The protein below binds the small molecule below.
Small molecule (SMILES): CC(C)CN1C(=O)/C(=C/c2ccc(O)cc2)SC1=S

Sequence of chain 1.A:
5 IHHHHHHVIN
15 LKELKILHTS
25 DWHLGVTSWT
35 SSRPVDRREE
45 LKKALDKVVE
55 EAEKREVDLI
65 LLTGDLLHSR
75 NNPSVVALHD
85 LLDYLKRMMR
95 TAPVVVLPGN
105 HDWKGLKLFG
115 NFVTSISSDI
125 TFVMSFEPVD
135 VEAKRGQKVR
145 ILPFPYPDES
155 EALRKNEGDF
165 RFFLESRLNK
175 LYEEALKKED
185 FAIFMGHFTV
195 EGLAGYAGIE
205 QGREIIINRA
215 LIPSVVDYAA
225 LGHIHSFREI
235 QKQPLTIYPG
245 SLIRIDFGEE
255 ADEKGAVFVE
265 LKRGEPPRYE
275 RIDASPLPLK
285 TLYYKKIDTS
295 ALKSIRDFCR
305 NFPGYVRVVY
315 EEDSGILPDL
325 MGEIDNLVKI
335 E

Binding-site contacts:
Ligand atom CAH contacts residue PRO77 of chain 1.A at 3.8 Å (hydrophobic).
Ligand atom NAS contacts residue LEU85 of chain 1.A at 3.8 Å.
Ligand atom CAO contacts residue LEU110 of chain 1.A at 4.1 Å (hydrophobic).
Ligand atom SAE contacts residue LEU110 of chain 1.A at 4.1 Å.
Ligand atom OAD contacts residue PRO77 of chain 1.A at 3.3 Å.
Ligand atom SAE contacts residue PHE126 of chain 1.A at 4.1 Å.
Ligand atom OAD contacts residue ASN76 of chain 1.A at 4.1 Å.
Ligand atom CAQ contacts residue LEU110 of chain 1.A at 3.9 Å (hydrophobic).
Ligand atom CAF contacts residue LEU82 of chain 1.A at 4.0 Å (hydrophobic).
Ligand atom CAM contacts residue PRO77 of chain 1.A at 3.4 Å (hydrophobic).
Ligand atom OAD contacts residue TRP107 of chain 1.A at 4.1 Å.
Ligand atom OAC contacts residue LEU82 of chain 1.A at 3.5 Å.
Ligand atom CAN contacts residue TRP107 of chain 1.A at 4.0 Å (hydrophobic).
Ligand atom CAB contacts residue GLY114 of chain 1.A at 4.2 Å.
Ligand atom CAK contacts residue PHE126 of chain 1.A at 3.9 Å (hydrophobic).
Ligand atom CAI contacts residue PRO77 of chain 1.A at 4.1 Å (hydrophobic).
Ligand atom CAA contacts residue PHE113 of chain 1.B at 3.4 Å (hydrophobic).
Ligand atom CAB contacts residue PHE126 of chain 1.A at 3.5 Å (hydrophobic).
Ligand atom CAG contacts residue TRP107 of chain 1.A at 3.7 Å (hydrophobic).
Ligand atom CAG contacts residue PRO77 of chain 1.A at 3.8 Å (hydrophobic).
Ligand atom CAK contacts residue LEU89 of chain 1.A at 4.1 Å (hydrophobic).
Ligand atom OAC contacts residue PHE113 of chain 1.B at 3.1 Å.
Ligand atom CAJ contacts residue PRO77 of chain 1.A at 4.1 Å (hydrophobic).
Ligand atom CAA contacts residue LEU86 of chain 1.A at 3.7 Å (hydrophobic).
Ligand atom OAD contacts residue ASN75 of chain 1.A at 3.3 Å (h-bond).
Ligand atom CAH contacts residue ARG74 of chain 1.A at 4.0 Å.
Ligand atom CAP contacts residue LEU85 of chain 1.A at 3.8 Å (hydrophobic).
Ligand atom NAS contacts residue LEU110 of chain 1.A at 3.9 Å.
Ligand atom CAH contacts residue HIS105 of chain 1.A at 4.0 Å.
Ligand atom CAB contacts residue LEU110 of chain 1.A at 3.6 Å (hydrophobic).
Ligand atom SAL contacts residue LEU71 of chain 1.A at 3.9 Å.
Ligand atom SAE contacts residue LEU85 of chain 1.A at 4.2 Å.
Ligand atom CAM contacts residue TRP107 of chain 1.A at 4.1 Å (hydrophobic).
Ligand atom SAL contacts residue LEU110 of chain 1.A at 3.5 Å.
Ligand atom CAP contacts residue LEU110 of chain 1.A at 3.5 Å (hydrophobic).
Ligand atom CAR contacts residue PHE126 of chain 1.A at 3.4 Å (hydrophobic).
Ligand atom CAO contacts residue PHE113 of chain 1.B at 4.1 Å (hydrophobic).
Ligand atom CAO contacts residue LEU82 of chain 1.A at 4.0 Å (hydrophobic).
Ligand atom CAK contacts residue LEU85 of chain 1.A at 4.0 Å (hydrophobic).
Ligand atom CAI contacts residue TRP107 of chain 1.A at 3.6 Å (hydrophobic).

Sequence of chain 1.B:
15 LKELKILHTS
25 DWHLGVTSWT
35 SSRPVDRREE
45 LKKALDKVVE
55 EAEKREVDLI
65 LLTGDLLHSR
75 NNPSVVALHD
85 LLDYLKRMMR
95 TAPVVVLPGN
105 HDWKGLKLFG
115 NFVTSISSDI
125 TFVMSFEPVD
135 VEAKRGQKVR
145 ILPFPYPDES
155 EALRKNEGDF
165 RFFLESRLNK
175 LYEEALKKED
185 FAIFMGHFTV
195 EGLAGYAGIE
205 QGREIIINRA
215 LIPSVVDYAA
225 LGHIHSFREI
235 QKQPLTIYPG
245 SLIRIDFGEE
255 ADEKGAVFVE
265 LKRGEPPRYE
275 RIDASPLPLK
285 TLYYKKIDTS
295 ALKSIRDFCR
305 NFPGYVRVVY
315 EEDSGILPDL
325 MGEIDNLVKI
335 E